Binding-site contacts:
Ligand atom C11 contacts residue ILE64 of chain 1.C at 3.7 Å (hydrophobic).
Ligand atom N03 contacts residue TYR95 of chain 1.A at 3.7 Å.
Ligand atom C04 contacts residue PHE113 of chain 1.C at 4.2 Å (hydrophobic).
Ligand atom C06 contacts residue TYR36 of chain 1.C at 3.8 Å (hydrophobic).
Ligand atom C07 contacts residue PHE113 of chain 1.C at 3.9 Å (hydrophobic).
Ligand atom C13 contacts residue ILE64 of chain 1.C at 3.9 Å (hydrophobic).
Ligand atom S01 contacts residue ILE64 of chain 1.C at 4.0 Å.
Ligand atom S01 contacts residue MET2 of chain 1.C at 3.8 Å.
Ligand atom N03 contacts residue TYR36 of chain 1.C at 3.3 Å (h-bond).
Ligand atom C02 contacts residue PRO1 of chain 1.C at 1.3 Å (hydrophobic).
Ligand atom S01 contacts residue PRO1 of chain 1.C at 2.6 Å (h-bond).
Ligand atom N03 contacts residue PRO1 of chain 1.C at 2.4 Å (h-bond).
Ligand atom C02 contacts residue MET2 of chain 1.C at 4.2 Å (hydrophobic).
Ligand atom C08 contacts residue ILE64 of chain 1.C at 3.9 Å (hydrophobic).
Ligand atom C05 contacts residue TYR36 of chain 1.C at 4.0 Å (hydrophobic).
Ligand atom S01 contacts residue HIS62 of chain 1.C at 3.9 Å.
Ligand atom C06 contacts residue ILE64 of chain 1.C at 4.1 Å (hydrophobic).
Ligand atom S01 contacts residue SER63 of chain 1.C at 4.0 Å.
Ligand atom C04 contacts residue TYR95 of chain 1.A at 3.7 Å (hydrophobic).
Ligand atom C04 contacts residue PRO1 of chain 1.C at 3.6 Å (hydrophobic).
Ligand atom C05 contacts residue PHE113 of chain 1.C at 4.5 Å (hydrophobic).
Ligand atom C15 contacts residue ILE64 of chain 1.C at 3.7 Å (hydrophobic).
Ligand atom C02 contacts residue TYR36 of chain 1.C at 3.8 Å (hydrophobic).
Ligand atom C04 contacts residue TYR36 of chain 1.C at 4.2 Å (hydrophobic).
Ligand atom C12 contacts residue ILE64 of chain 1.C at 3.6 Å (hydrophobic).
Ligand atom C10 contacts residue ILE64 of chain 1.C at 4.0 Å (hydrophobic).
Ligand atom C14 contacts residue ILE64 of chain 1.C at 3.7 Å (hydrophobic).
Ligand atom C07 contacts residue TYR36 of chain 1.C at 3.9 Å (hydrophobic).
Ligand atom C04 contacts residue ILE64 of chain 1.C at 4.2 Å (hydrophobic).
Ligand atom C05 contacts residue PRO1 of chain 1.C at 4.5 Å (hydrophobic).
Ligand atom C05 contacts residue ILE64 of chain 1.C at 4.0 Å (hydrophobic).
Ligand atom C06 contacts residue PHE113 of chain 1.C at 3.4 Å (hydrophobic).

This protein binds this small molecule.
Small molecule (SMILES): S=C=NCCCCCCc1ccccc1

Sequence of chain 1.C:
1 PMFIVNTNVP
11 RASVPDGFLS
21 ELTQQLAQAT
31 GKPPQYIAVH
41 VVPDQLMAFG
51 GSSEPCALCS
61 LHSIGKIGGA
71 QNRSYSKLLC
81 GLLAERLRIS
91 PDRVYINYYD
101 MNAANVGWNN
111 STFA

Sequence of chain 1.A:
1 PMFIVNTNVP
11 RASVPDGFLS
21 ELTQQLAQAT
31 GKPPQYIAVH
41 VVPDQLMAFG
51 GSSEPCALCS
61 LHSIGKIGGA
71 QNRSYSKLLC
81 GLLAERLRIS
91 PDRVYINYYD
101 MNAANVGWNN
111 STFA